Sequence of chain 9.G:
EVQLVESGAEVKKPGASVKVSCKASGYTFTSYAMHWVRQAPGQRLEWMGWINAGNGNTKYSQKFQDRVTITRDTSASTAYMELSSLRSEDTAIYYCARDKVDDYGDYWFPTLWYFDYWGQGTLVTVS

A protein and the small-molecule ligand that binds it are described below.
Small molecule (SMILES): CC(=O)N[C@@H]1[C@@H](O)[C@H](O)[C@@H](CO)O[C@H]1O

Sequence of chain 9.E:
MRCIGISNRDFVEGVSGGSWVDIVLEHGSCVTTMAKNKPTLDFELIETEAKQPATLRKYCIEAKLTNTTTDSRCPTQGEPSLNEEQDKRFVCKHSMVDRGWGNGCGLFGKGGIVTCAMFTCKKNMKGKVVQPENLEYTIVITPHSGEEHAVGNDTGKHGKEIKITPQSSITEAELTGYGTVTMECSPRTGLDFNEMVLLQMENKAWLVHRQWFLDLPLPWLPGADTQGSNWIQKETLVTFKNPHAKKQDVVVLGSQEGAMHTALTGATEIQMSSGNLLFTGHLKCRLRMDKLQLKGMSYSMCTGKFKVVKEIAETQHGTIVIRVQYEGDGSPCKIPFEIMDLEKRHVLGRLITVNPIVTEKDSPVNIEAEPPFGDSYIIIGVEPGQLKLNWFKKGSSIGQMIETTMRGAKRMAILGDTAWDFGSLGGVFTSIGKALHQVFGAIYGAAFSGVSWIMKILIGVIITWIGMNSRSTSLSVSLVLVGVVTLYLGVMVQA

Binding-site contacts:
Ligand atom C6 contacts residue TYR60 of chain 9.G at 3.8 Å (hydrophobic).
Ligand atom C3 contacts residue GLN65 of chain 9.G at 4.1 Å.
Ligand atom C7 contacts residue ASN67 of chain 9.E at 3.6 Å.
Ligand atom O5 contacts residue ASN67 of chain 9.E at 2.4 Å (h-bond).
Ligand atom O5 contacts residue TYR60 of chain 9.G at 3.5 Å.
Ligand atom C6 contacts residue ASP66 of chain 9.G at 4.2 Å.
Ligand atom O7 contacts residue MET118 of chain 9.E at 3.9 Å.
Ligand atom C5 contacts residue ASN67 of chain 9.E at 3.6 Å.
Ligand atom O7 contacts residue ASN67 of chain 9.E at 4.1 Å.
Ligand atom O3 contacts residue ASP66 of chain 9.G at 3.8 Å.
Ligand atom O6 contacts residue ASP66 of chain 9.G at 2.8 Å (salt-bridge).
Ligand atom O5 contacts residue GLN65 of chain 9.G at 3.9 Å.
Ligand atom C4 contacts residue ASN67 of chain 9.E at 4.2 Å.
Ligand atom N2 contacts residue ASN67 of chain 9.E at 3.1 Å (h-bond).
Ligand atom C6 contacts residue GLN65 of chain 9.G at 4.1 Å.
Ligand atom O7 contacts residue ARG89 of chain 9.E at 4.0 Å.
Ligand atom C3 contacts residue ASP66 of chain 9.G at 4.3 Å.
Ligand atom C1 contacts residue GLN65 of chain 9.G at 3.7 Å.
Ligand atom C8 contacts residue GLN65 of chain 9.G at 3.5 Å.
Ligand atom N2 contacts residue GLN65 of chain 9.G at 4.4 Å.
Ligand atom C5 contacts residue TYR60 of chain 9.G at 4.2 Å (hydrophobic).
Ligand atom C2 contacts residue GLN65 of chain 9.G at 3.4 Å.
Ligand atom O3 contacts residue ASN67 of chain 9.E at 4.4 Å.
Ligand atom C4 contacts residue ASP66 of chain 9.G at 3.8 Å.
Ligand atom O3 contacts residue GLN65 of chain 9.G at 3.2 Å.
Ligand atom C8 contacts residue ASN67 of chain 9.E at 3.6 Å.
Ligand atom O4 contacts residue ASP66 of chain 9.G at 4.2 Å.
Ligand atom C1 contacts residue ASN67 of chain 9.E at 1.4 Å.
Ligand atom O6 contacts residue GLN65 of chain 9.G at 4.2 Å.
Ligand atom C3 contacts residue ASN67 of chain 9.E at 3.8 Å.
Ligand atom C2 contacts residue ASN67 of chain 9.E at 2.5 Å.